Sequence of chain 17.B:
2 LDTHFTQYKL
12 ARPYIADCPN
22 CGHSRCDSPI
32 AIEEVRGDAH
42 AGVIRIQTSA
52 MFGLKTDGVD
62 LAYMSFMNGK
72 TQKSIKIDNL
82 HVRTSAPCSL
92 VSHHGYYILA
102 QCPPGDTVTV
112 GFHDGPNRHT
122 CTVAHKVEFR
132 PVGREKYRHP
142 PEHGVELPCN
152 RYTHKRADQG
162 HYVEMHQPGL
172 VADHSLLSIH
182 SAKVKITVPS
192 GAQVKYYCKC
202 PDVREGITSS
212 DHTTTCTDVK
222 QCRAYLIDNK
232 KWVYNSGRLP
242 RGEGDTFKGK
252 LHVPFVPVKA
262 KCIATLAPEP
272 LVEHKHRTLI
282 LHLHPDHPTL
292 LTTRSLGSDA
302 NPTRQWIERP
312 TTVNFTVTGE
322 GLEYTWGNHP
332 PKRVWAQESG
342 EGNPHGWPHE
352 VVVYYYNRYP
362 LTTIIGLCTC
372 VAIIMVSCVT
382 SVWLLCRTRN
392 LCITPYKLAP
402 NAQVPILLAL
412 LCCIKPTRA

Binding-site contacts:
Ligand atom C5 contacts residue HIS155 of chain 17.B at 4.0 Å.
Ligand atom O6A contacts residue HIS155 of chain 17.B at 3.8 Å.
Ligand atom O6B contacts residue LEU62 of chain 17.B at 4.0 Å.
Ligand atom C6 contacts residue HIS94 of chain 17.B at 3.9 Å.
Ligand atom O6A contacts residue LEU62 of chain 17.B at 3.4 Å.
Ligand atom C5 contacts residue LEU62 of chain 17.B at 3.8 Å (hydrophobic).
Ligand atom O5B contacts residue LYS156 of chain 17.B at 3.3 Å.
Ligand atom SAG contacts residue ARG157 of chain 17.B at 3.6 Å (salt-bridge).
Ligand atom O3 contacts residue ARG157 of chain 17.B at 3.3 Å (salt-bridge).
Ligand atom O5 contacts residue LYS156 of chain 17.B at 3.4 Å.
Ligand atom O5 contacts residue HIS155 of chain 17.B at 3.6 Å.
Ligand atom O6B contacts residue HIS155 of chain 17.B at 3.3 Å (h-bond).
Ligand atom O6A contacts residue SER93 of chain 17.B at 3.2 Å.
Ligand atom O5 contacts residue ARG157 of chain 17.B at 3.8 Å.
Ligand atom C2 contacts residue ALA158 of chain 17.B at 3.7 Å (hydrophobic).
Ligand atom OAF contacts residue THR4 of chain 17.B at 2.9 Å (h-bond).
Ligand atom OAH contacts residue THR4 of chain 17.B at 3.7 Å.
Ligand atom OAH contacts residue ARG157 of chain 17.B at 3.1 Å (salt-bridge).
Ligand atom OAF contacts residue ALA158 of chain 17.B at 3.3 Å.
Ligand atom C6 contacts residue HIS155 of chain 17.B at 3.4 Å.
Ligand atom C3 contacts residue ARG157 of chain 17.B at 3.7 Å.
Ligand atom C4 contacts residue LYS156 of chain 17.B at 4.0 Å.
Ligand atom O6B contacts residue ARG157 of chain 17.B at 3.3 Å (salt-bridge).
Ligand atom OAH contacts residue ASP3 of chain 17.B at 4.0 Å.
Ligand atom C6 contacts residue SER93 of chain 17.B at 4.0 Å.
Ligand atom OAH contacts residue LEU2 of chain 17.B at 2.8 Å (h-bond).
Ligand atom O4 contacts residue HIS155 of chain 17.B at 3.5 Å (h-bond).
Ligand atom O3 contacts residue LYS156 of chain 17.B at 3.0 Å.
Ligand atom OAF contacts residue ARG157 of chain 17.B at 2.8 Å (salt-bridge).
Ligand atom O3 contacts residue ALA158 of chain 17.B at 3.0 Å (h-bond).
Ligand atom O6A contacts residue HIS94 of chain 17.B at 3.2 Å (h-bond).
Ligand atom O6B contacts residue LYS156 of chain 17.B at 3.3 Å.
Ligand atom C3 contacts residue ALA158 of chain 17.B at 4.0 Å (hydrophobic).
Ligand atom O4 contacts residue SER93 of chain 17.B at 3.0 Å (h-bond).
Ligand atom SAG contacts residue THR4 of chain 17.B at 3.9 Å.
Ligand atom C6 contacts residue LEU62 of chain 17.B at 3.5 Å (hydrophobic).
Ligand atom C3 contacts residue LYS156 of chain 17.B at 4.0 Å.
Ligand atom O4 contacts residue LYS156 of chain 17.B at 3.5 Å.
Ligand atom OBI contacts residue LYS156 of chain 17.B at 4.0 Å.
Ligand atom O6B contacts residue HIS94 of chain 17.B at 4.0 Å.

This small molecule binds to this protein.
Small molecule (SMILES): O=C(O)[C@@H]1O[C@H](O[C@H]2[C@@H](OS(=O)(=O)O)O[C@@H](O)[C@H](NS(=O)(=O)O)[C@H]2O)[C@@H](OS(=O)(=O)O)[C@H](O)[C@@H]1O